A small-molecule ligand and the protein it binds are described below.
Small molecule (SMILES): CC(=O)N[C@@H]1[C@@H](O)[C@H](O)[C@@H](CO)O[C@H]1O

Binding-site contacts:
Ligand atom O7 contacts residue ASN118 of chain 1.C at 3.0 Å (h-bond).
Ligand atom C8 contacts residue ILE156 of chain 1.C at 3.9 Å (hydrophobic).
Ligand atom O6 contacts residue THR120 of chain 1.C at 3.2 Å (h-bond).
Ligand atom C7 contacts residue ASN118 of chain 1.C at 3.1 Å.
Ligand atom C5 contacts residue ASN118 of chain 1.C at 3.7 Å.
Ligand atom O6 contacts residue PRO122 of chain 1.C at 4.2 Å.
Ligand atom C8 contacts residue ARG157 of chain 1.C at 4.5 Å.
Ligand atom O6 contacts residue GLY121 of chain 1.C at 4.1 Å.
Ligand atom C1 contacts residue THR120 of chain 1.C at 4.2 Å.
Ligand atom O5 contacts residue THR120 of chain 1.C at 3.8 Å.
Ligand atom O6 contacts residue ASN118 of chain 1.C at 4.5 Å.
Ligand atom C8 contacts residue LEU161 of chain 1.C at 4.0 Å (hydrophobic).
Ligand atom O7 contacts residue ILE156 of chain 1.C at 4.1 Å.
Ligand atom C7 contacts residue ILE156 of chain 1.C at 4.3 Å (hydrophobic).
Ligand atom C8 contacts residue SER158 of chain 1.C at 3.9 Å.
Ligand atom C8 contacts residue ASN118 of chain 1.C at 4.2 Å.
Ligand atom N2 contacts residue ASN118 of chain 1.C at 2.8 Å (h-bond).
Ligand atom C1 contacts residue ASN118 of chain 1.C at 1.4 Å.
Ligand atom C4 contacts residue ASN118 of chain 1.C at 4.2 Å.
Ligand atom O5 contacts residue ASN118 of chain 1.C at 2.4 Å (h-bond).
Ligand atom C7 contacts residue HIS220 of chain 1.C at 4.3 Å.
Ligand atom O7 contacts residue HIS220 of chain 1.C at 3.3 Å (h-bond).
Ligand atom C5 contacts residue THR120 of chain 1.C at 3.9 Å.
Ligand atom C2 contacts residue ASN118 of chain 1.C at 2.5 Å.
Ligand atom C6 contacts residue THR120 of chain 1.C at 4.1 Å.
Ligand atom C3 contacts residue ASN118 of chain 1.C at 3.8 Å.

Sequence of chain 1.C:
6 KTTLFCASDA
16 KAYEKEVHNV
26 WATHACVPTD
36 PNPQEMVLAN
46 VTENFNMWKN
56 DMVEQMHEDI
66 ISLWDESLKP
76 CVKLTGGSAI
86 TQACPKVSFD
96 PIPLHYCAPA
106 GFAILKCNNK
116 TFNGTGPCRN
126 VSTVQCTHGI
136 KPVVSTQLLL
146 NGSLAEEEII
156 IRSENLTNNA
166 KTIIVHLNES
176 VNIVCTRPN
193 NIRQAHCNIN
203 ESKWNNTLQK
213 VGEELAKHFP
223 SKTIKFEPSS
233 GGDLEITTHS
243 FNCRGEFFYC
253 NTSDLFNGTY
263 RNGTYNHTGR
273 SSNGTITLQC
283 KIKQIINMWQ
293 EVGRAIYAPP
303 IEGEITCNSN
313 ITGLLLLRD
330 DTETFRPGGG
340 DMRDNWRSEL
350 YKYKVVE